This small molecule binds to this protein.
Small molecule (SMILES): CC(=O)N[C@H]1[C@H](O[C@H]2[C@H](O)[C@@H](NC(C)=O)CO[C@@H]2[C@H]2O[C@@]23O[C@@H](C)[C@@H](O)[C@@H](O)[C@@H]3O)O[C@H](CO)[C@@H](O[C@@H]2O[C@H](CO[C@H]3O[C@H](CO)[C@@H](O)[C@H](O)[C@@H]3O[C@@H]3O[C@H](CO)[C@@H](O[C@@H]4O[C@H](CO)[C@H](O)[C@H](O)[C@H]4O)[C@H](O)[C@H]3NC(C)=O)[C@@H](O)[C@H](O[C@H]3O[C@H](CO)[C@@H](O)[C@H](O)[C@@H]3O[C@@H]3O[C@H](CO)[C@@H](O)[C@H](O)[C@H]3NC(C)=O)[C@@H]2O)[C@@H]1O

Sequence of chain 1.C:
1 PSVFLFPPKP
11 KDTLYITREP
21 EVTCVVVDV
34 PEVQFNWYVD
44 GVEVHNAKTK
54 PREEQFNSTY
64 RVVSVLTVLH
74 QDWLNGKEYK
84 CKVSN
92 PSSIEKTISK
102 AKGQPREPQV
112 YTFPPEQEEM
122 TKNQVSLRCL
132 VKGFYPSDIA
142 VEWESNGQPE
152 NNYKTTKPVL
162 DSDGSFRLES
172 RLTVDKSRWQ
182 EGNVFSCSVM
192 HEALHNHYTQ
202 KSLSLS

Binding-site contacts:
Ligand atom O7 contacts residue VAL27 of chain 1.C at 3.7 Å.
Ligand atom O3 contacts residue GLU21 of chain 1.C at 2.8 Å (salt-bridge).
Ligand atom O5 contacts residue ASN60 of chain 1.C at 2.4 Å (h-bond).
Ligand atom C1 contacts residue ASN60 of chain 1.C at 1.4 Å.
Ligand atom C3 contacts residue THR23 of chain 1.C at 3.5 Å.
Ligand atom C5 contacts residue PHE6 of chain 1.C at 3.6 Å (hydrophobic).
Ligand atom O2 contacts residue GLU21 of chain 1.C at 3.4 Å (salt-bridge).
Ligand atom C8 contacts residue ASN60 of chain 1.C at 3.5 Å.
Ligand atom C6 contacts residue THR23 of chain 1.C at 3.6 Å.
Ligand atom C7 contacts residue ARG64 of chain 1.C at 3.5 Å.
Ligand atom C6 contacts residue PHE4 of chain 1.C at 3.5 Å (hydrophobic).
Ligand atom O6 contacts residue PHE4 of chain 1.C at 3.3 Å.
Ligand atom C2 contacts residue PRO7 of chain 1.C at 3.8 Å (hydrophobic).
Ligand atom N2 contacts residue ASN60 of chain 1.C at 2.8 Å (h-bond).
Ligand atom O4 contacts residue LYS9 of chain 1.C at 3.2 Å.
Ligand atom O3 contacts residue ASP28 of chain 1.C at 3.8 Å.
Ligand atom C1 contacts residue GLN58 of chain 1.C at 3.4 Å.
Ligand atom C4 contacts residue PHE4 of chain 1.C at 3.6 Å (hydrophobic).
Ligand atom O2 contacts residue PRO7 of chain 1.C at 3.2 Å (h-bond).
Ligand atom C2 contacts residue ASN60 of chain 1.C at 2.4 Å.
Ligand atom O4 contacts residue VAL27 of chain 1.C at 3.2 Å.
Ligand atom C1 contacts residue THR62 of chain 1.C at 3.5 Å.
Ligand atom O6 contacts residue PHE6 of chain 1.C at 3.4 Å.
Ligand atom O5 contacts residue GLN58 of chain 1.C at 3.4 Å (h-bond).
Ligand atom C2 contacts residue PHE4 of chain 1.C at 3.6 Å (hydrophobic).
Ligand atom C6 contacts residue PHE6 of chain 1.C at 3.6 Å (hydrophobic).
Ligand atom C2 contacts residue PHE6 of chain 1.C at 3.7 Å (hydrophobic).
Ligand atom C2 contacts residue THR23 of chain 1.C at 3.6 Å.
Ligand atom C6 contacts residue GLN58 of chain 1.C at 3.3 Å.
Ligand atom C4 contacts residue GLU21 of chain 1.C at 3.8 Å.
Ligand atom C3 contacts residue ASN60 of chain 1.C at 3.7 Å.
Ligand atom N2 contacts residue ASP28 of chain 1.C at 3.8 Å.
Ligand atom C5 contacts residue ASN60 of chain 1.C at 3.7 Å.
Ligand atom C3 contacts residue ASP28 of chain 1.C at 3.5 Å.
Ligand atom O2 contacts residue THR23 of chain 1.C at 2.9 Å (h-bond).
Ligand atom O7 contacts residue ARG64 of chain 1.C at 2.8 Å (salt-bridge).
Ligand atom C3 contacts residue VAL27 of chain 1.C at 3.6 Å (hydrophobic).
Ligand atom C3 contacts residue GLU21 of chain 1.C at 3.7 Å.
Ligand atom C8 contacts residue ARG64 of chain 1.C at 3.5 Å.
Ligand atom C7 contacts residue ASN60 of chain 1.C at 3.3 Å.